Sequence of chain 1.I:
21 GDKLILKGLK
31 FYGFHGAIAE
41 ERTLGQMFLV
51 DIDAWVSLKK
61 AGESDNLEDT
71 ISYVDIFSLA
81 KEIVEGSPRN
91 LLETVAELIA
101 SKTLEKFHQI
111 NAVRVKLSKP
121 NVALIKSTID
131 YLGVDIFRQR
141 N

This protein binds this small molecule.
Small molecule (SMILES): Nc1nc2[nH]cnc2c(=O)[nH]1

Sequence of chain 1.J:
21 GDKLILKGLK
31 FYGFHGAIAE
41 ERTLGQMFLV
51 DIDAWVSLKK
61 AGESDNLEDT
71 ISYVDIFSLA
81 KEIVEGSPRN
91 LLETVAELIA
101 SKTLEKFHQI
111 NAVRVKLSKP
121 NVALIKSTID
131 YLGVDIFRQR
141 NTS

Binding-site contacts:
Ligand atom N2 contacts residue THR70 of chain 1.J at 3.8 Å.
Ligand atom C2 contacts residue SER72 of chain 1.J at 4.3 Å.
Ligand atom C4 contacts residue TYR73 of chain 1.J at 3.5 Å (hydrophobic).
Ligand atom N9 contacts residue LEU67 of chain 1.J at 4.2 Å.
Ligand atom N7 contacts residue TYR73 of chain 1.J at 3.4 Å (h-bond).
Ligand atom C2 contacts residue ILE71 of chain 1.J at 3.9 Å (hydrophobic).
Ligand atom N7 contacts residue ALA37 of chain 1.I at 4.1 Å.
Ligand atom O6 contacts residue LEU91 of chain 1.I at 3.2 Å.
Ligand atom C2 contacts residue TYR73 of chain 1.J at 3.5 Å (hydrophobic).
Ligand atom N2 contacts residue TYR73 of chain 1.J at 3.8 Å.
Ligand atom N3 contacts residue LEU67 of chain 1.J at 4.0 Å.
Ligand atom N9 contacts residue VAL74 of chain 1.J at 3.9 Å.
Ligand atom N2 contacts residue LEU24 of chain 1.J at 3.9 Å.
Ligand atom N1 contacts residue TYR73 of chain 1.J at 3.6 Å.
Ligand atom C6 contacts residue LEU92 of chain 1.I at 3.9 Å (hydrophobic).
Ligand atom C8 contacts residue VAL74 of chain 1.J at 4.2 Å (hydrophobic).
Ligand atom C6 contacts residue LEU91 of chain 1.I at 3.9 Å (hydrophobic).
Ligand atom O6 contacts residue GLU93 of chain 1.I at 3.5 Å (salt-bridge).
Ligand atom N1 contacts residue GLU93 of chain 1.I at 2.7 Å (salt-bridge).
Ligand atom N2 contacts residue ILE71 of chain 1.J at 3.0 Å (h-bond).
Ligand atom C5 contacts residue LEU91 of chain 1.I at 4.3 Å (hydrophobic).
Ligand atom N3 contacts residue TYR73 of chain 1.J at 3.2 Å (h-bond).
Ligand atom N2 contacts residue SER72 of chain 1.J at 4.2 Å.
Ligand atom O6 contacts residue TYR73 of chain 1.J at 4.0 Å.
Ligand atom N2 contacts residue GLU93 of chain 1.I at 2.7 Å (salt-bridge).
Ligand atom O6 contacts residue ASN90 of chain 1.I at 4.0 Å.
Ligand atom C4 contacts residue LEU67 of chain 1.J at 4.0 Å (hydrophobic).
Ligand atom C5 contacts residue TYR73 of chain 1.J at 3.4 Å (hydrophobic).
Ligand atom C4 contacts residue SER72 of chain 1.J at 4.0 Å.
Ligand atom N9 contacts residue SER72 of chain 1.J at 3.1 Å (h-bond).
Ligand atom N3 contacts residue ILE71 of chain 1.J at 3.8 Å.
Ligand atom C8 contacts residue SER72 of chain 1.J at 4.2 Å.
Ligand atom C8 contacts residue TYR73 of chain 1.J at 3.8 Å (hydrophobic).
Ligand atom N9 contacts residue TYR73 of chain 1.J at 3.5 Å.
Ligand atom O6 contacts residue LEU92 of chain 1.I at 2.8 Å (h-bond).
Ligand atom C6 contacts residue GLU93 of chain 1.I at 3.5 Å.
Ligand atom C2 contacts residue GLU93 of chain 1.I at 3.4 Å.
Ligand atom N3 contacts residue SER72 of chain 1.J at 3.4 Å.
Ligand atom C8 contacts residue ALA37 of chain 1.I at 4.2 Å (hydrophobic).
Ligand atom C6 contacts residue TYR73 of chain 1.J at 3.6 Å (hydrophobic).